The small molecule below binds the protein below.
Small molecule (SMILES): CC(=O)N[C@@H]1[C@@H](O)[C@H](O)[C@@H](CO)O[C@H]1O

Binding-site contacts:
Ligand atom N2 contacts residue ASN644 of chain 1.B at 2.9 Å (h-bond).
Ligand atom C8 contacts residue VAL643 of chain 1.B at 4.3 Å (hydrophobic).
Ligand atom C7 contacts residue ASN644 of chain 1.B at 3.2 Å.
Ligand atom O7 contacts residue ASN644 of chain 1.B at 3.2 Å (h-bond).
Ligand atom C1 contacts residue ASN644 of chain 1.B at 1.4 Å.
Ligand atom C4 contacts residue ASN644 of chain 1.B at 4.3 Å.
Ligand atom C2 contacts residue ASN644 of chain 1.B at 2.5 Å.
Ligand atom C8 contacts residue ASN644 of chain 1.B at 4.3 Å.
Ligand atom C5 contacts residue ASN644 of chain 1.B at 3.7 Å.
Ligand atom C3 contacts residue ASN644 of chain 1.B at 3.8 Å.
Ligand atom C8 contacts residue HIS642 of chain 1.B at 3.4 Å.
Ligand atom O5 contacts residue ASN644 of chain 1.B at 2.4 Å (h-bond).

Sequence of chain 1.B:
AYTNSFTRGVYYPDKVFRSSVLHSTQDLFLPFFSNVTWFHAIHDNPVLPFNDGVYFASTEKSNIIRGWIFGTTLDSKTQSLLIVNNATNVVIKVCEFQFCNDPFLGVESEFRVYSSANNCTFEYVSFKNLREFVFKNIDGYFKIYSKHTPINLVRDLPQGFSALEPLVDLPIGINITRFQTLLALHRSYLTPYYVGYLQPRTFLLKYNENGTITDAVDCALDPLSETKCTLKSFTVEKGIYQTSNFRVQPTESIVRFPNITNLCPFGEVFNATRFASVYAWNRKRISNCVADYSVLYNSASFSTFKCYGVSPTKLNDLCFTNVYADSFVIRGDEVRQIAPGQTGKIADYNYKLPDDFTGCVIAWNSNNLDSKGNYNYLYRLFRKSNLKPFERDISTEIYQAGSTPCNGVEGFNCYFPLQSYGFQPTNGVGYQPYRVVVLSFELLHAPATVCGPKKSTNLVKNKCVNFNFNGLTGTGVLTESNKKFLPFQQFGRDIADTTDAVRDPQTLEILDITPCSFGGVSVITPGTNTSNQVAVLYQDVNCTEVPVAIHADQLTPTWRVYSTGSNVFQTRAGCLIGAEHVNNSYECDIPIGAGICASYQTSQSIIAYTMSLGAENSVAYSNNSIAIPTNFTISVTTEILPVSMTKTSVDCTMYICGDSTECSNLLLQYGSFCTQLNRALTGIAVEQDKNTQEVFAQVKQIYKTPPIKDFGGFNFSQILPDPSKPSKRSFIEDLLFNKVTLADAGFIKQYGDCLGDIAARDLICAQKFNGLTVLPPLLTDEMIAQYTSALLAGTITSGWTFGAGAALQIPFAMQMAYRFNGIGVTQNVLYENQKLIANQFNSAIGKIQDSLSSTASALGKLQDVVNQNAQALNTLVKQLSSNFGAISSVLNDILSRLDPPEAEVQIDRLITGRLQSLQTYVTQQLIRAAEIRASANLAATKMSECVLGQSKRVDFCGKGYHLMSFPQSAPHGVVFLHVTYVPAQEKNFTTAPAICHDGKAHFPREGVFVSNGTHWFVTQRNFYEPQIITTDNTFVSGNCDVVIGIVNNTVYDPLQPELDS